A small-molecule ligand and the protein it binds are described below.
Small molecule (SMILES): Nc1ncnc2c1ncn2[C@H]1C[C@H](O)[C@@H](CO[P](=O)(O)O[P](=O)(O)OP(=O)(O)O)O1

Sequence of chain 1.I:
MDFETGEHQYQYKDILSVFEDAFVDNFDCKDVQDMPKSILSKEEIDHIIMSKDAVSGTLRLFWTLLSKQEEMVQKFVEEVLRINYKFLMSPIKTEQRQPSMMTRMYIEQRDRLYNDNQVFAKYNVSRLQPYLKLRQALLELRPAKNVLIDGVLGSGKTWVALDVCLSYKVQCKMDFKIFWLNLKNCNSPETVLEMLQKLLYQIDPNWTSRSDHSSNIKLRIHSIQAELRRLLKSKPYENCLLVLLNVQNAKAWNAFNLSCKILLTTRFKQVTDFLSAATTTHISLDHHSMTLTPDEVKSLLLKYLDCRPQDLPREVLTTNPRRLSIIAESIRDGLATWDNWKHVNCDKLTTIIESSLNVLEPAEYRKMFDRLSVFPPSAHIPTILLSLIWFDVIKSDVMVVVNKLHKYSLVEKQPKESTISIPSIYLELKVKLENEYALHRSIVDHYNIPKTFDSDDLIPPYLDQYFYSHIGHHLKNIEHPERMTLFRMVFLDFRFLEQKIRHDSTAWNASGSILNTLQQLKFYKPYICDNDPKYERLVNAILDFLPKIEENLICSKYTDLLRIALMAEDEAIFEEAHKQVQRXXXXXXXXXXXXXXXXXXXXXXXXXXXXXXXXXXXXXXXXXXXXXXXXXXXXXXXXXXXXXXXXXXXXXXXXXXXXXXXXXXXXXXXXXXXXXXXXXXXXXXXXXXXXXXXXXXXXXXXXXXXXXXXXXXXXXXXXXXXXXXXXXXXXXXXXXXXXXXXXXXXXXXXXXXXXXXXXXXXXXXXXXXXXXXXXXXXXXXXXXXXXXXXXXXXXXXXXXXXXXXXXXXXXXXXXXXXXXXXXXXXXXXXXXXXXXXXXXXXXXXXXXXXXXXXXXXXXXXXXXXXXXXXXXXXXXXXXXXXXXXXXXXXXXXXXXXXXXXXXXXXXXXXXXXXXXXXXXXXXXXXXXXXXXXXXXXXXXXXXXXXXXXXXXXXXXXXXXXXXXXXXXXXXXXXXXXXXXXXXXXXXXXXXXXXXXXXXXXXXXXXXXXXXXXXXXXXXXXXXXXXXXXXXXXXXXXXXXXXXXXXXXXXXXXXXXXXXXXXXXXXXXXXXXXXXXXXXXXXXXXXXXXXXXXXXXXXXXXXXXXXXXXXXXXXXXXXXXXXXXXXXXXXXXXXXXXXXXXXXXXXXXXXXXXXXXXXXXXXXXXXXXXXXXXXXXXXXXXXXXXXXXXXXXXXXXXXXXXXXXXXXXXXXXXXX

Binding-site contacts:
Ligand atom C2 contacts residue ALA127 of chain 1.I at 2.8 Å (hydrophobic).
Ligand atom N3 contacts residue TYR310 of chain 1.I at 2.7 Å (h-bond).
Ligand atom O3G contacts residue LEU159 of chain 1.I at 3.5 Å.
Ligand atom PG contacts residue MG1 of chain 1.GA at 3.5 Å.
Ligand atom N6 contacts residue ASN130 of chain 1.I at 3.0 Å.
Ligand atom O3' contacts residue SER331 of chain 1.I at 3.1 Å.
Ligand atom O1B contacts residue THR164 of chain 1.I at 2.8 Å (h-bond).
Ligand atom N3 contacts residue ALA127 of chain 1.I at 3.5 Å.
Ligand atom O1A contacts residue GLY162 of chain 1.I at 2.8 Å.
Ligand atom PG contacts residue ARG273 of chain 1.I at 3.2 Å.
Ligand atom O3G contacts residue ARG273 of chain 1.I at 2.1 Å (salt-bridge).
Ligand atom C2 contacts residue TYR310 of chain 1.I at 2.7 Å (hydrophobic).
Ligand atom O2B contacts residue LYS163 of chain 1.I at 3.0 Å.
Ligand atom O2B contacts residue GLY160 of chain 1.I at 3.1 Å (h-bond).
Ligand atom O1B contacts residue MG1 of chain 1.GA at 2.3 Å.
Ligand atom O2A contacts residue MG1 of chain 1.GA at 3.2 Å.
Ligand atom O1G contacts residue GLY160 of chain 1.I at 3.0 Å (h-bond).
Ligand atom O2B contacts residue SER161 of chain 1.I at 3.0 Å (h-bond).
Ligand atom N3 contacts residue SER331 of chain 1.I at 3.5 Å (h-bond).
Ligand atom O3B contacts residue MG1 of chain 1.GA at 3.4 Å.
Ligand atom O3A contacts residue GLY160 of chain 1.I at 3.2 Å.
Ligand atom O1A contacts residue LYS163 of chain 1.I at 2.8 Å (salt-bridge).
Ligand atom N1 contacts residue ASN130 of chain 1.I at 3.5 Å.
Ligand atom O1A contacts residue THR164 of chain 1.I at 2.7 Å (h-bond).
Ligand atom PA contacts residue GLY162 of chain 1.I at 3.5 Å.
Ligand atom PB contacts residue MG1 of chain 1.GA at 3.5 Å.
Ligand atom O1G contacts residue LEU159 of chain 1.I at 3.3 Å.
Ligand atom O2B contacts residue GLY162 of chain 1.I at 3.1 Å (h-bond).
Ligand atom N7 contacts residue ARG133 of chain 1.I at 3.4 Å (salt-bridge).
Ligand atom PB contacts residue GLY162 of chain 1.I at 3.5 Å.
Ligand atom O3A contacts residue GLY162 of chain 1.I at 2.9 Å (h-bond).
Ligand atom PB contacts residue GLY160 of chain 1.I at 3.4 Å.
Ligand atom O2G contacts residue MG1 of chain 1.GA at 2.3 Å.
Ligand atom O5' contacts residue TRP165 of chain 1.I at 3.6 Å.
Ligand atom N1 contacts residue ALA127 of chain 1.I at 3.2 Å.
Ligand atom O1G contacts residue LYS163 of chain 1.I at 3.1 Å.
Ligand atom C1' contacts residue SER331 of chain 1.I at 3.1 Å.
Ligand atom O1A contacts residue TRP165 of chain 1.I at 2.9 Å (h-bond).
Ligand atom PG contacts residue GLY160 of chain 1.I at 3.4 Å.
Ligand atom O3B contacts residue GLY160 of chain 1.I at 2.9 Å (h-bond).